A protein and the small-molecule ligand that binds it are described below.
Small molecule (SMILES): CC(=O)N[C@@H]1[C@@H](O)[C@H](O)[C@@H](CO)O[C@H]1O

Sequence of chain 1.A:
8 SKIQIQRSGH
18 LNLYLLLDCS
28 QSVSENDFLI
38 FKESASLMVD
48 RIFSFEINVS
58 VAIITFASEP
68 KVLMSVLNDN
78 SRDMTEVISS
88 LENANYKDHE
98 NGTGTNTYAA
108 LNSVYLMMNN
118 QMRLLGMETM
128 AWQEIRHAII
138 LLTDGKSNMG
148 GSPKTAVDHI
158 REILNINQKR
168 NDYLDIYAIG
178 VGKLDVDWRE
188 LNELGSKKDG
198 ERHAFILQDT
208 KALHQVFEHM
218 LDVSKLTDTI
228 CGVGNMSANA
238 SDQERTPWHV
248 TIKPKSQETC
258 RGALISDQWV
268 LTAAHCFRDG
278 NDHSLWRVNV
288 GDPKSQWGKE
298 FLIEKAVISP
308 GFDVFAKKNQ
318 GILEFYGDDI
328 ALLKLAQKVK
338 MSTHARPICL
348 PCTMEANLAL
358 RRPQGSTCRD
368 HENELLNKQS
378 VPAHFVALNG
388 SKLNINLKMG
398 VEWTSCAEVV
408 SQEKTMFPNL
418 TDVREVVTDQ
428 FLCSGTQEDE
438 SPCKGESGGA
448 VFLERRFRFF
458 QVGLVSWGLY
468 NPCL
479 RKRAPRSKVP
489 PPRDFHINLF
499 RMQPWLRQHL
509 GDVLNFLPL

Binding-site contacts:
Ligand atom O7 contacts residue ARG479 of chain 1.A at 2.9 Å (salt-bridge).
Ligand atom C6 contacts residue SER388 of chain 1.A at 4.4 Å.
Ligand atom C1 contacts residue ASN386 of chain 1.A at 1.4 Å.
Ligand atom O5 contacts residue ARG479 of chain 1.A at 3.8 Å.
Ligand atom O5 contacts residue ASN386 of chain 1.A at 2.4 Å (h-bond).
Ligand atom O7 contacts residue ASN386 of chain 1.A at 3.9 Å.
Ligand atom C1 contacts residue SER388 of chain 1.A at 3.8 Å.
Ligand atom N2 contacts residue ASN386 of chain 1.A at 2.8 Å (h-bond).
Ligand atom O5 contacts residue SER388 of chain 1.A at 4.0 Å.
Ligand atom C6 contacts residue ARG481 of chain 1.A at 3.7 Å.
Ligand atom C2 contacts residue ARG479 of chain 1.A at 4.1 Å.
Ligand atom C4 contacts residue ARG479 of chain 1.A at 4.2 Å.
Ligand atom N2 contacts residue ARG479 of chain 1.A at 4.2 Å.
Ligand atom C2 contacts residue ASN386 of chain 1.A at 2.4 Å.
Ligand atom O6 contacts residue ARG479 of chain 1.A at 4.3 Å.
Ligand atom O6 contacts residue ARG481 of chain 1.A at 3.5 Å.
Ligand atom C5 contacts residue ASN386 of chain 1.A at 3.6 Å.
Ligand atom C8 contacts residue ASN386 of chain 1.A at 4.4 Å.
Ligand atom C7 contacts residue ARG479 of chain 1.A at 3.3 Å.
Ligand atom C6 contacts residue LEU390 of chain 1.A at 4.0 Å (hydrophobic).
Ligand atom C1 contacts residue ARG479 of chain 1.A at 4.0 Å.
Ligand atom C7 contacts residue ASN386 of chain 1.A at 3.5 Å.
Ligand atom C3 contacts residue ASN386 of chain 1.A at 3.7 Å.
Ligand atom C4 contacts residue ASN386 of chain 1.A at 4.2 Å.
Ligand atom C5 contacts residue SER388 of chain 1.A at 3.7 Å.
Ligand atom C8 contacts residue ARG479 of chain 1.A at 3.1 Å.